Sequence of chain 6.V:
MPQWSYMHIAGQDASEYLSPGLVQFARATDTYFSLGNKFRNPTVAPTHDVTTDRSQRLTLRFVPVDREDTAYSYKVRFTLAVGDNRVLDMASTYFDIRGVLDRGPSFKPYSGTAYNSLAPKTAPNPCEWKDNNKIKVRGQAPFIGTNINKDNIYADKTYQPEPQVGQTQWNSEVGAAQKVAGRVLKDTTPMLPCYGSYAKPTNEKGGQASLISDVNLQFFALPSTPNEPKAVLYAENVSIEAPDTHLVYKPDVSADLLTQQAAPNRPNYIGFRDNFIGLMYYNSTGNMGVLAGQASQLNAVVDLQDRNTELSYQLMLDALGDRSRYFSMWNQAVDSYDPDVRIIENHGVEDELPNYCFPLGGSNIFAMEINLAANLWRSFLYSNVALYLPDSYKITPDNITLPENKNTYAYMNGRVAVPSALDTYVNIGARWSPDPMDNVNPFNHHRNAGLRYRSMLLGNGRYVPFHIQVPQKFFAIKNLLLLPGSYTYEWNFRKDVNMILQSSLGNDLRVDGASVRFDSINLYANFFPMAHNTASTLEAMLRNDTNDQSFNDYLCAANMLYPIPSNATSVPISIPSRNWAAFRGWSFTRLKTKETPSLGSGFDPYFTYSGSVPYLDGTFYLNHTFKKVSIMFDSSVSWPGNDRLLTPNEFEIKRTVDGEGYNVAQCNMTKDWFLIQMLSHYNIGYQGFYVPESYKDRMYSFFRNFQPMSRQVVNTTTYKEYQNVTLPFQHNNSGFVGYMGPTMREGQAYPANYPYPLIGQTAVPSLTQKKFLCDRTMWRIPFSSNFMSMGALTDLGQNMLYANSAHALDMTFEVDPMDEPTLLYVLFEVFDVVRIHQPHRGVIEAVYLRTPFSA

Sequence of chain 6.T:
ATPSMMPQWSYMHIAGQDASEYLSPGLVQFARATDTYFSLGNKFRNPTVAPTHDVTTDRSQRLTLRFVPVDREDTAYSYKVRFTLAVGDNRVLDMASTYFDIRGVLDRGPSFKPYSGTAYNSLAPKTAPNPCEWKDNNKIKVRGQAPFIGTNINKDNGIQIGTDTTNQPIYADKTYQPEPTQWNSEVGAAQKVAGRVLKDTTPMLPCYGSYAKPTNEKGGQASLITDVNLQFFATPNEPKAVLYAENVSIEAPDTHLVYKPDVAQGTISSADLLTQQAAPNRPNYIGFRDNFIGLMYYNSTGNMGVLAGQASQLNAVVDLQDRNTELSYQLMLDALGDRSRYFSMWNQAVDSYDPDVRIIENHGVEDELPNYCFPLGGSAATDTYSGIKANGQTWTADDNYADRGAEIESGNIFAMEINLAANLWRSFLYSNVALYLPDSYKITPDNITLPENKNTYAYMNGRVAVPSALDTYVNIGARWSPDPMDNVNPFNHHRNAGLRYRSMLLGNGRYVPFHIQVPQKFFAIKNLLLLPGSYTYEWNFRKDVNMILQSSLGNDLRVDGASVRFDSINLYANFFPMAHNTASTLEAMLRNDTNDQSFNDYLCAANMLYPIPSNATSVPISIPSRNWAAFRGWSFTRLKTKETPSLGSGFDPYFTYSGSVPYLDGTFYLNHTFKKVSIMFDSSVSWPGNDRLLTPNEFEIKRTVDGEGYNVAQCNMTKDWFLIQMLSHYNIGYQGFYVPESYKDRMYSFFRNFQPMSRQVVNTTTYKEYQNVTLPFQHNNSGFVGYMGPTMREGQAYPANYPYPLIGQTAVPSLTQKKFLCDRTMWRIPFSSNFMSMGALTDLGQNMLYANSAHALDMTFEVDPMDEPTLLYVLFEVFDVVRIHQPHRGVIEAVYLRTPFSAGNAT

A protein and the small-molecule ligand that binds it are described below.
Small molecule (SMILES): NC(N)=NCCC[C@H](NC(=O)[C@@H]1CCCN1)C(=O)N[C@H](C=O)Cc1cnc[nH]1

Binding-site contacts:
Ligand atom CG contacts residue GLU894 of chain 6.T at 3.8 Å.
Ligand atom CA contacts residue TYR619 of chain 6.T at 3.6 Å (hydrophobic).
Ligand atom C contacts residue TYR619 of chain 6.T at 3.4 Å (hydrophobic).
Ligand atom C contacts residue ARG649 of chain 6.T at 3.8 Å.
Ligand atom CA contacts residue TYR619 of chain 6.T at 3.8 Å (hydrophobic).
Ligand atom N contacts residue ASP618 of chain 6.T at 3.5 Å (salt-bridge).
Ligand atom N contacts residue TYR619 of chain 6.T at 3.7 Å.
Ligand atom CB contacts residue TYR619 of chain 6.T at 3.1 Å (hydrophobic).
Ligand atom O contacts residue TYR619 of chain 6.T at 3.9 Å.
Ligand atom CD contacts residue CYS621 of chain 6.T at 4.2 Å (hydrophobic).
Ligand atom CB contacts residue CYS621 of chain 6.T at 3.7 Å (hydrophobic).
Ligand atom CB contacts residue ARG649 of chain 6.T at 3.6 Å.
Ligand atom CA contacts residue ARG649 of chain 6.T at 3.9 Å.
Ligand atom ND1 contacts residue LEU348 of chain 6.T at 4.2 Å.
Ligand atom O contacts residue ARG649 of chain 6.T at 3.2 Å (salt-bridge).
Ligand atom CE1 contacts residue LEU348 of chain 6.T at 4.0 Å (hydrophobic).
Ligand atom CE1 contacts residue MET843 of chain 6.T at 4.1 Å (hydrophobic).
Ligand atom CA contacts residue CYS621 of chain 6.T at 3.1 Å (hydrophobic).
Ligand atom N contacts residue CYS621 of chain 6.T at 3.2 Å (h-bond).
Ligand atom CG contacts residue ASN617 of chain 6.T at 3.6 Å.
Ligand atom CD contacts residue ARG46 of chain 6.V at 3.9 Å.
Ligand atom CD2 contacts residue GLU894 of chain 6.T at 4.2 Å.
Ligand atom CB contacts residue PHE896 of chain 6.T at 3.9 Å (hydrophobic).
Ligand atom N contacts residue ASN617 of chain 6.T at 2.8 Å (h-bond).
Ligand atom CE1 contacts residue GLU894 of chain 6.T at 4.3 Å.
Ligand atom CD contacts residue ASN617 of chain 6.T at 2.8 Å.
Ligand atom CB contacts residue TYR619 of chain 6.T at 4.0 Å (hydrophobic).
Ligand atom CG contacts residue ARG46 of chain 6.V at 3.7 Å.
Ligand atom CD2 contacts residue ARG845 of chain 6.T at 3.8 Å.
Ligand atom C contacts residue ASN617 of chain 6.T at 4.2 Å.
Ligand atom CA contacts residue ASN617 of chain 6.T at 4.2 Å.
Ligand atom CB contacts residue GLU894 of chain 6.T at 4.2 Å.
Ligand atom CB contacts residue ARG649 of chain 6.T at 3.8 Å.
Ligand atom CA contacts residue ARG649 of chain 6.T at 4.0 Å.
Ligand atom N contacts residue TYR619 of chain 6.T at 3.4 Å.
Ligand atom O contacts residue ARG845 of chain 6.T at 4.2 Å.
Ligand atom CG contacts residue PHE896 of chain 6.T at 3.4 Å (hydrophobic).
Ligand atom ND1 contacts residue GLU894 of chain 6.T at 3.9 Å.
Ligand atom N contacts residue ARG649 of chain 6.T at 3.8 Å.
Ligand atom C contacts residue ARG649 of chain 6.T at 4.2 Å.